Sequence of chain 3.A:
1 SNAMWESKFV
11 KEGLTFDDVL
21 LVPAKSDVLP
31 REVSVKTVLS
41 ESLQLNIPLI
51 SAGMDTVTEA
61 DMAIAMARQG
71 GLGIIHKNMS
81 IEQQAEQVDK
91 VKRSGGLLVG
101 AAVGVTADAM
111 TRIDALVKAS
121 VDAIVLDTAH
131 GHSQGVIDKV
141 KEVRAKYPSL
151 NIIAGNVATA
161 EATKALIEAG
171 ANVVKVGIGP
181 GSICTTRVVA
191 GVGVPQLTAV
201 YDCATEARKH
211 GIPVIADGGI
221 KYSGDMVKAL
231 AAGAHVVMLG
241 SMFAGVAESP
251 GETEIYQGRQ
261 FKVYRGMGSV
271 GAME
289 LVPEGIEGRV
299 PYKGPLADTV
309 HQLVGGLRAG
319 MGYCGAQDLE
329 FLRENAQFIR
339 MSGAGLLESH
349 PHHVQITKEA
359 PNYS

The small molecule below binds the protein below.
Small molecule (SMILES): N/C=N\c1c(C(=O)O)ncn1[C@@H]1O[C@H](COP(=O)(O)O)[C@@H](O)[C@H]1O

Binding-site contacts:
Ligand atom C9 contacts residue ILE183 of chain 3.A at 3.4 Å (hydrophobic).
Ligand atom O7 contacts residue GLY219 of chain 3.A at 2.8 Å (h-bond).
Ligand atom O3 contacts residue ASP217 of chain 3.A at 2.6 Å (salt-bridge).
Ligand atom O4 contacts residue GLY181 of chain 3.A at 3.3 Å.
Ligand atom N1 contacts residue ILE183 of chain 3.A at 3.5 Å.
Ligand atom N4 contacts residue THR186 of chain 3.A at 3.0 Å (h-bond).
Ligand atom O9 contacts residue CYS184 of chain 3.A at 3.3 Å.
Ligand atom N1 contacts residue GLY266 of chain 3.A at 3.6 Å.
Ligand atom O3 contacts residue ALA52 of chain 3.A at 3.5 Å.
Ligand atom O2 contacts residue ASN156 of chain 3.A at 3.7 Å.
Ligand atom O5 contacts residue SER241 of chain 3.A at 3.4 Å (h-bond).
Ligand atom C1 contacts residue GLY266 of chain 3.A at 3.7 Å.
Ligand atom C1 contacts residue GLU292 of chain 3.A at 3.6 Å.
Ligand atom C8 contacts residue TYR264 of chain 3.A at 3.5 Å (hydrophobic).
Ligand atom C2 contacts residue ILE183 of chain 3.A at 3.3 Å (hydrophobic).
Ligand atom O1 contacts residue GLY293 of chain 3.A at 3.5 Å.
Ligand atom N1 contacts residue MET267 of chain 3.A at 3.0 Å (h-bond).
Ligand atom C1 contacts residue ILE183 of chain 3.A at 3.7 Å (hydrophobic).
Ligand atom O1 contacts residue GLY268 of chain 3.A at 2.6 Å (h-bond).
Ligand atom C7 contacts residue ASP217 of chain 3.A at 3.5 Å.
Ligand atom N4 contacts residue CYS184 of chain 3.A at 2.7 Å (h-bond).
Ligand atom O6 contacts residue TYR264 of chain 3.A at 2.6 Å (h-bond).
Ligand atom N3 contacts residue CYS184 of chain 3.A at 2.7 Å (h-bond).
Ligand atom C3 contacts residue MET54 of chain 3.A at 3.6 Å (hydrophobic).
Ligand atom C10 contacts residue CYS184 of chain 3.A at 1.9 Å (hydrophobic).
Ligand atom O7 contacts residue GLY181 of chain 3.A at 3.4 Å.
Ligand atom O4 contacts residue GLY218 of chain 3.A at 3.5 Å.
Ligand atom O6 contacts residue SER241 of chain 3.A at 3.0 Å (h-bond).
Ligand atom C6 contacts residue ASP217 of chain 3.A at 3.4 Å.
Ligand atom O1 contacts residue GLY266 of chain 3.A at 3.2 Å.
Ligand atom O9 contacts residue GLU292 of chain 3.A at 2.6 Å (salt-bridge).
Ligand atom O2 contacts residue ASP217 of chain 3.A at 2.7 Å (salt-bridge).
Ligand atom O9 contacts residue GLY293 of chain 3.A at 3.4 Å.
Ligand atom O3 contacts residue MET238 of chain 3.A at 3.6 Å (h-bond).
Ligand atom O7 contacts residue SER182 of chain 3.A at 2.8 Å (h-bond).
Ligand atom O6 contacts residue SER182 of chain 3.A at 2.7 Å (h-bond).
Ligand atom P1 contacts residue SER182 of chain 3.A at 3.7 Å.
Ligand atom O1 contacts residue MET267 of chain 3.A at 3.2 Å (h-bond).
Ligand atom O5 contacts residue GLY240 of chain 3.A at 2.8 Å (h-bond).
Ligand atom C2 contacts residue MET267 of chain 3.A at 3.7 Å (hydrophobic).